Sequence of chain 1.E:
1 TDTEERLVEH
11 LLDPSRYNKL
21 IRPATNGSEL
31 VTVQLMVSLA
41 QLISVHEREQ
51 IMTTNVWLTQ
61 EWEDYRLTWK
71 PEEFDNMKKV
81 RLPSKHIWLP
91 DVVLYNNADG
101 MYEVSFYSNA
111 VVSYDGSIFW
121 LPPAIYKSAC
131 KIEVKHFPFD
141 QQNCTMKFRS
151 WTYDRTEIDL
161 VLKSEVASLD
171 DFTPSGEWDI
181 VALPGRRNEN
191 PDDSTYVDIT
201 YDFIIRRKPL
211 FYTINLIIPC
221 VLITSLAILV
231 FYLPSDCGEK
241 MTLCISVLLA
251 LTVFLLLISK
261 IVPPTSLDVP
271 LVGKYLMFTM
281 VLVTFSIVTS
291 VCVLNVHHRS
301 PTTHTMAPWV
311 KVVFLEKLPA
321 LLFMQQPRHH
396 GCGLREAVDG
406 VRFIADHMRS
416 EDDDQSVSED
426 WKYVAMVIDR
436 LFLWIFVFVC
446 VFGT

Sequence of chain 1.J:
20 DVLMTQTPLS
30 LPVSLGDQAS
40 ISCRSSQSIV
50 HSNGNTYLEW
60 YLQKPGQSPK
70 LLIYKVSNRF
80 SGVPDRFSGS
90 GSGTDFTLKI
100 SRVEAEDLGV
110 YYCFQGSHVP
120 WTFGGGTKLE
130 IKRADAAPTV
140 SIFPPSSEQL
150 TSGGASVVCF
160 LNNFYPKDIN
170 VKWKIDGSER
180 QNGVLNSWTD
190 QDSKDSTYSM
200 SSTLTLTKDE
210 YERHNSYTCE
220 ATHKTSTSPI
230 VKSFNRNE

Sequence of chain 1.K:
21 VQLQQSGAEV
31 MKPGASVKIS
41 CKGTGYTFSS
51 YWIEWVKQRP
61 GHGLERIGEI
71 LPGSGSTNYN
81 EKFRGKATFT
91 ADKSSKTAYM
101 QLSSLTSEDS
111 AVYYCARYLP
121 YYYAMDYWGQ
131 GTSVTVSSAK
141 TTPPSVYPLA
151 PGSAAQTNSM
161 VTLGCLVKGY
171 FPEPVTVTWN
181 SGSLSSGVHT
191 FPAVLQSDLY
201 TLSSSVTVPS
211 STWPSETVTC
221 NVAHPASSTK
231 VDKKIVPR

Binding-site contacts:
Ligand atom O6 contacts residue ASN77 of chain 1.J at 3.0 Å (h-bond).
Ligand atom C1 contacts residue ASN143 of chain 1.E at 1.4 Å.
Ligand atom C7 contacts residue ASN52 of chain 1.J at 4.0 Å.
Ligand atom O5 contacts residue ASN143 of chain 1.E at 2.3 Å (h-bond).
Ligand atom C7 contacts residue ASN143 of chain 1.E at 3.3 Å.
Ligand atom C8 contacts residue TYR122 of chain 1.K at 4.1 Å (hydrophobic).
Ligand atom C6 contacts residue ARG186 of chain 1.E at 4.0 Å.
Ligand atom C8 contacts residue ILE204 of chain 1.E at 4.0 Å (hydrophobic).
Ligand atom C2 contacts residue ARG186 of chain 1.E at 4.0 Å.
Ligand atom C7 contacts residue ARG186 of chain 1.E at 3.2 Å.
Ligand atom C5 contacts residue ASP202 of chain 1.E at 3.9 Å.
Ligand atom O5 contacts residue ARG186 of chain 1.E at 4.1 Å.
Ligand atom C3 contacts residue ASP202 of chain 1.E at 3.9 Å.
Ligand atom O5 contacts residue ASN77 of chain 1.J at 3.9 Å.
Ligand atom O2 contacts residue SER76 of chain 1.J at 4.1 Å.
Ligand atom C6 contacts residue ASN54 of chain 1.J at 4.0 Å.
Ligand atom O7 contacts residue ASN143 of chain 1.E at 3.1 Å (h-bond).
Ligand atom C6 contacts residue ASN54 of chain 1.J at 4.1 Å.
Ligand atom C8 contacts residue ARG186 of chain 1.E at 3.9 Å.
Ligand atom O2 contacts residue ASN77 of chain 1.J at 4.1 Å.
Ligand atom C8 contacts residue TYR121 of chain 1.K at 3.8 Å (hydrophobic).
Ligand atom N2 contacts residue ASN143 of chain 1.E at 3.0 Å (h-bond).
Ligand atom C5 contacts residue ASN143 of chain 1.E at 3.6 Å.
Ligand atom C7 contacts residue TYR122 of chain 1.K at 4.2 Å (hydrophobic).
Ligand atom C7 contacts residue ILE204 of chain 1.E at 4.1 Å (hydrophobic).
Ligand atom C2 contacts residue ASN143 of chain 1.E at 2.5 Å.
Ligand atom C3 contacts residue TYR122 of chain 1.K at 3.9 Å (hydrophobic).
Ligand atom O3 contacts residue ARG186 of chain 1.E at 3.3 Å (salt-bridge).
Ligand atom N2 contacts residue TYR122 of chain 1.K at 3.2 Å (h-bond).
Ligand atom O6 contacts residue SER76 of chain 1.J at 3.5 Å (h-bond).
Ligand atom O6 contacts residue ASN54 of chain 1.J at 3.9 Å.
Ligand atom C3 contacts residue ASN143 of chain 1.E at 3.8 Å.
Ligand atom C6 contacts residue ASN77 of chain 1.J at 4.0 Å.
Ligand atom O7 contacts residue ASN52 of chain 1.J at 3.5 Å.
Ligand atom C4 contacts residue SER76 of chain 1.J at 4.2 Å.
Ligand atom N2 contacts residue ILE204 of chain 1.E at 4.1 Å.
Ligand atom C1 contacts residue ASP202 of chain 1.E at 4.0 Å.
Ligand atom C2 contacts residue TYR122 of chain 1.K at 4.0 Å (hydrophobic).
Ligand atom N2 contacts residue ARG186 of chain 1.E at 3.8 Å.
Ligand atom O7 contacts residue ARG186 of chain 1.E at 2.7 Å (salt-bridge).

This protein binds this small molecule.
Small molecule (SMILES): CC(=O)N[C@H]1[C@H](O[C@H]2[C@H](O)[C@@H](NC(C)=O)CO[C@@H]2CO)O[C@H](CO)[C@@H](O[C@@H]2O[C@H](CO)[C@@H](O)[C@H](O[C@H]3O[C@H](CO)[C@@H](O)[C@H](O)[C@@H]3O)[C@@H]2O)[C@@H]1O